The small molecule below binds the protein below.
Small molecule (SMILES): O=c1c(O)c(-c2ccc(O)cc2O)oc2cc(O)cc(O)c12

Binding-site contacts:
Ligand atom OAC contacts residue ZN1 of chain 1.B at 2.0 Å.
Ligand atom OAD contacts residue HIS208 of chain 1.A at 2.8 Å (h-bond).
Ligand atom CAI contacts residue ASP82 of chain 1.A at 3.5 Å.
Ligand atom CAS contacts residue HIS80 of chain 1.A at 3.1 Å.
Ligand atom OAF contacts residue GLN81 of chain 1.A at 3.3 Å.
Ligand atom CAO contacts residue ZN1 of chain 1.C at 3.5 Å.
Ligand atom CAJ contacts residue ZN1 of chain 1.C at 4.2 Å.
Ligand atom OAD contacts residue ZN1 of chain 1.B at 4.1 Å.
Ligand atom CAN contacts residue ZN1 of chain 1.C at 2.2 Å.
Ligand atom CAO contacts residue ASP82 of chain 1.A at 3.0 Å.
Ligand atom OAC contacts residue HIS78 of chain 1.A at 3.6 Å.
Ligand atom CAS contacts residue GLN81 of chain 1.A at 4.2 Å.
Ligand atom CAR contacts residue GLN81 of chain 1.A at 4.1 Å.
Ligand atom CAN contacts residue HIS208 of chain 1.A at 3.2 Å.
Ligand atom OAC contacts residue HIS80 of chain 1.A at 2.7 Å (h-bond).
Ligand atom CAS contacts residue ZN1 of chain 1.B at 3.8 Å.
Ligand atom CAI contacts residue ZN1 of chain 1.C at 3.1 Å.
Ligand atom CAV contacts residue PHE28 of chain 1.A at 3.9 Å (hydrophobic).
Ligand atom OAD contacts residue CYS166 of chain 1.A at 4.0 Å.
Ligand atom OAB contacts residue HIS208 of chain 1.A at 3.0 Å (h-bond).
Ligand atom CAO contacts residue HIS80 of chain 1.A at 3.3 Å.
Ligand atom CAO contacts residue HIS147 of chain 1.A at 4.0 Å.
Ligand atom OAC contacts residue ZN1 of chain 1.C at 3.2 Å.
Ligand atom CAR contacts residue ASP82 of chain 1.A at 4.2 Å.
Ligand atom OAC contacts residue HIS147 of chain 1.A at 2.7 Å (h-bond).
Ligand atom CAM contacts residue ZN1 of chain 1.C at 3.1 Å.
Ligand atom OAD contacts residue ZN1 of chain 1.C at 1.5 Å.
Ligand atom OAD contacts residue HIS147 of chain 1.A at 3.9 Å.
Ligand atom OAE contacts residue GLY177 of chain 1.A at 3.6 Å.
Ligand atom CAM contacts residue HIS208 of chain 1.A at 3.2 Å.
Ligand atom OAE contacts residue ASN178 of chain 1.A at 3.1 Å (h-bond).
Ligand atom OAC contacts residue ASP82 of chain 1.A at 2.8 Å (salt-bridge).
Ligand atom CAN contacts residue ASP82 of chain 1.A at 3.3 Å.
Ligand atom CAS contacts residue ASP82 of chain 1.A at 3.3 Å.
Ligand atom CAI contacts residue HIS208 of chain 1.A at 4.2 Å.
Ligand atom CAO contacts residue ZN1 of chain 1.B at 3.3 Å.
Ligand atom CAW contacts residue PHE28 of chain 1.A at 4.0 Å (hydrophobic).
Ligand atom OAB contacts residue ZN1 of chain 1.C at 3.4 Å.
Ligand atom OAG contacts residue PHE28 of chain 1.A at 3.5 Å.
Ligand atom OAD contacts residue ASP82 of chain 1.A at 2.7 Å (salt-bridge).

Sequence of chain 1.A:
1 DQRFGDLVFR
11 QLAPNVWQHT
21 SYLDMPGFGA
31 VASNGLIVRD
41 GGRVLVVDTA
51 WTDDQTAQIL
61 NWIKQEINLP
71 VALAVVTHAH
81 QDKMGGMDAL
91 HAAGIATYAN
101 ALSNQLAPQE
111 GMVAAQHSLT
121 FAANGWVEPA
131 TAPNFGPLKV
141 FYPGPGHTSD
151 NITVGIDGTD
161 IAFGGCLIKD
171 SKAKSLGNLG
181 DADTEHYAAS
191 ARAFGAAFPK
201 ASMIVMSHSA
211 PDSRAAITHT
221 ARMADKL